Sequence of chain 1.B:
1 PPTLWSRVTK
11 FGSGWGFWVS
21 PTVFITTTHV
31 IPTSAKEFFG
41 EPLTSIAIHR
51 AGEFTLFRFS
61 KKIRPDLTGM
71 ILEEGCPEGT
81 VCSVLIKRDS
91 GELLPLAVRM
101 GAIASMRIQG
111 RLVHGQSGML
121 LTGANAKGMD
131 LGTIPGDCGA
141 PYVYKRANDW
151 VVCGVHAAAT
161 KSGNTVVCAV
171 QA

Binding-site contacts:
Ligand atom C3 contacts residue ARG99 of chain 1.B at 4.3 Å.
Ligand atom N2 contacts residue LEU121 of chain 1.B at 4.3 Å.
Ligand atom C1 contacts residue ARG99 of chain 1.B at 3.3 Å.
Ligand atom N2 contacts residue ARG99 of chain 1.B at 4.1 Å.
Ligand atom S1 contacts residue ARG99 of chain 1.B at 3.6 Å.
Ligand atom C3 contacts residue LEU121 of chain 1.B at 4.4 Å (hydrophobic).
Ligand atom N3 contacts residue ARG99 of chain 1.B at 3.5 Å (salt-bridge).
Ligand atom C3 contacts residue VAL81 of chain 1.B at 4.2 Å (hydrophobic).
Ligand atom C4 contacts residue VAL81 of chain 1.B at 3.7 Å (hydrophobic).
Ligand atom C2 contacts residue ARG99 of chain 1.B at 3.9 Å.
Ligand atom N1 contacts residue ARG99 of chain 1.B at 3.5 Å (salt-bridge).

A small-molecule ligand and the protein it binds are described below.
Small molecule (SMILES): CCc1nnc(N)s1